Sequence of chain 1.B:
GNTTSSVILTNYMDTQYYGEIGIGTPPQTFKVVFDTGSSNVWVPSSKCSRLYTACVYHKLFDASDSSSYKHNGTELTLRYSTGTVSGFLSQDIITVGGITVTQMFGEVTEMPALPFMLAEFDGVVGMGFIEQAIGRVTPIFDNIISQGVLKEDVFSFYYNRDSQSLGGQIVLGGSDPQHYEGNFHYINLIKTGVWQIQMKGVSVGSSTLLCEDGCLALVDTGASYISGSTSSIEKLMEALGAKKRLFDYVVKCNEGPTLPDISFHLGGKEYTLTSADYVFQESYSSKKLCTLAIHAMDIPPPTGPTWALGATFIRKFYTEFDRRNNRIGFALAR

A protein and the small-molecule ligand that binds it are described below.
Small molecule (SMILES): CC(=O)N[C@@H]1[C@@H](O)[C@H](O)[C@@H](CO)O[C@H]1O

Binding-site contacts:
Ligand atom C8 contacts residue ASN72 of chain 1.B at 3.5 Å.
Ligand atom O5 contacts residue ASN72 of chain 1.B at 2.4 Å (h-bond).
Ligand atom C7 contacts residue ASN72 of chain 1.B at 3.2 Å.
Ligand atom C4 contacts residue ASN72 of chain 1.B at 4.3 Å.
Ligand atom O5 contacts residue THR74 of chain 1.B at 4.5 Å.
Ligand atom O7 contacts residue ASN72 of chain 1.B at 3.1 Å (h-bond).
Ligand atom N2 contacts residue THR74 of chain 1.B at 4.5 Å.
Ligand atom C3 contacts residue ASN72 of chain 1.B at 3.9 Å.
Ligand atom C1 contacts residue ASN72 of chain 1.B at 1.4 Å.
Ligand atom C1 contacts residue THR74 of chain 1.B at 3.7 Å.
Ligand atom C2 contacts residue THR74 of chain 1.B at 4.5 Å.
Ligand atom N2 contacts residue ASN72 of chain 1.B at 3.0 Å (h-bond).
Ligand atom O7 contacts residue HIS71 of chain 1.B at 4.4 Å.
Ligand atom O5 contacts residue MET104 of chain 1.B at 4.4 Å.
Ligand atom C6 contacts residue MET104 of chain 1.B at 4.4 Å (hydrophobic).
Ligand atom C5 contacts residue ASN72 of chain 1.B at 3.6 Å.
Ligand atom C2 contacts residue ASN72 of chain 1.B at 2.6 Å.